Sequence of chain 46.A:
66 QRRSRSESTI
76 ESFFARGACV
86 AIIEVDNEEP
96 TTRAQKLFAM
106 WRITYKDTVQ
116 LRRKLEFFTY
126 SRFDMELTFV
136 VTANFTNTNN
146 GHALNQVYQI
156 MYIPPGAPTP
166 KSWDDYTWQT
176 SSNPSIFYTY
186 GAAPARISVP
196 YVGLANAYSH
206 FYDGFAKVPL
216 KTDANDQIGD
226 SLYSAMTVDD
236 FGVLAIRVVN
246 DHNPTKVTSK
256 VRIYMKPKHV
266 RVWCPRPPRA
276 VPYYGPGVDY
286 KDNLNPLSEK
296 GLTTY

Sequence of chain 46.C:
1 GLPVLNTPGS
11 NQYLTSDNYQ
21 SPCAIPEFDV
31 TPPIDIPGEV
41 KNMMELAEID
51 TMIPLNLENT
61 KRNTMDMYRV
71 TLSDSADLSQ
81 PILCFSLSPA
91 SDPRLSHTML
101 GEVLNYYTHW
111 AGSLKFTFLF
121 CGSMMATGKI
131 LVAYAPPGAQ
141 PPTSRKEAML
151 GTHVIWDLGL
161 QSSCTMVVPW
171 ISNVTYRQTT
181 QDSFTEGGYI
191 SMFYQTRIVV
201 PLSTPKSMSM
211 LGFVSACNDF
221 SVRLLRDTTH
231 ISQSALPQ

Binding-site contacts:
Ligand atom CAM contacts residue TYR157 of chain 46.A at 3.8 Å (hydrophobic).
Ligand atom CAN contacts residue ILE108 of chain 46.A at 3.7 Å (hydrophobic).
Ligand atom CAR contacts residue TYR203 of chain 46.A at 3.7 Å (hydrophobic).
Ligand atom CAF contacts residue LYS111 of chain 46.A at 3.6 Å.
Ligand atom CAG contacts residue TYR110 of chain 46.A at 3.7 Å (hydrophobic).
Ligand atom CAL contacts residue MET130 of chain 46.A at 3.2 Å (hydrophobic).
Ligand atom CAB contacts residue TYR203 of chain 46.A at 3.6 Å (hydrophobic).
Ligand atom OAC contacts residue THR109 of chain 46.A at 3.8 Å.
Ligand atom CAX contacts residue PHE236 of chain 46.A at 3.3 Å (hydrophobic).
Ligand atom NBC contacts residue PHE236 of chain 46.A at 3.7 Å.
Ligand atom CAE contacts residue TYR110 of chain 46.A at 3.8 Å (hydrophobic).
Ligand atom CAS contacts residue TYR203 of chain 46.A at 3.7 Å (hydrophobic).
Ligand atom CAL contacts residue LEU132 of chain 46.A at 3.9 Å (hydrophobic).
Ligand atom CAQ contacts residue PHE236 of chain 46.A at 3.5 Å (hydrophobic).
Ligand atom NBD contacts residue PHE236 of chain 46.A at 3.6 Å.
Ligand atom CBB contacts residue MET130 of chain 46.A at 3.7 Å (hydrophobic).
Ligand atom CBA contacts residue TYR110 of chain 46.A at 3.4 Å (hydrophobic).
Ligand atom CAI contacts residue TYR157 of chain 46.A at 3.6 Å (hydrophobic).
Ligand atom CAE contacts residue SER204 of chain 46.A at 3.4 Å.
Ligand atom NAT contacts residue TYR157 of chain 46.A at 3.4 Å.
Ligand atom CAY contacts residue VAL194 of chain 46.A at 3.8 Å (hydrophobic).
Ligand atom NAT contacts residue ILE192 of chain 46.A at 3.8 Å.
Ligand atom NAU contacts residue LYS111 of chain 46.A at 3.5 Å (salt-bridge).
Ligand atom CAO contacts residue PHE236 of chain 46.A at 3.7 Å (hydrophobic).
Ligand atom CAJ contacts residue VAL194 of chain 46.A at 3.6 Å (hydrophobic).
Ligand atom CAX contacts residue TYR110 of chain 46.A at 3.6 Å (hydrophobic).
Ligand atom NBD contacts residue TYR110 of chain 46.A at 3.4 Å.
Ligand atom OAC contacts residue PHE236 of chain 46.A at 3.5 Å.
Ligand atom CAA contacts residue ILE181 of chain 46.A at 3.8 Å (hydrophobic).
Ligand atom OAV contacts residue ILE192 of chain 46.A at 3.1 Å.
Ligand atom CAH contacts residue TYR110 of chain 46.A at 3.6 Å (hydrophobic).
Ligand atom CAA contacts residue SER180 of chain 46.A at 3.6 Å.
Ligand atom CAA contacts residue ILE155 of chain 46.A at 3.8 Å (hydrophobic).
Ligand atom CAL contacts residue VAL194 of chain 46.A at 3.8 Å (hydrophobic).
Ligand atom CAA contacts residue PRO179 of chain 46.A at 3.3 Å (hydrophobic).
Ligand atom OAC contacts residue TYR110 of chain 46.A at 3.6 Å.
Ligand atom CAK contacts residue TYR157 of chain 46.A at 3.6 Å (hydrophobic).
Ligand atom CAJ contacts residue LEU132 of chain 46.A at 3.3 Å (hydrophobic).
Ligand atom CAZ contacts residue VAL194 of chain 46.A at 3.9 Å (hydrophobic).
Ligand atom CAD contacts residue ILE192 of chain 46.A at 3.4 Å (hydrophobic).

A small-molecule ligand and the protein it binds are described below.
Small molecule (SMILES): CCO/N=C/c1ccc(OCC[C@@H](C)CCN2CCN(c3ccncc3)C2=O)cc1